A protein and the small-molecule ligand that binds it are described below.
Small molecule (SMILES): CC(=O)N[C@@H]1[C@@H](O)[C@H](O)[C@@H](CO)O[C@H]1O

Binding-site contacts:
Ligand atom C2 contacts residue ASN125 of chain 1.A at 2.8 Å.
Ligand atom O7 contacts residue ASN125 of chain 1.A at 3.4 Å (h-bond).
Ligand atom C3 contacts residue ASN125 of chain 1.A at 3.9 Å.
Ligand atom N2 contacts residue ASN125 of chain 1.A at 3.5 Å (h-bond).
Ligand atom O6 contacts residue ASN113 of chain 1.A at 3.7 Å.
Ligand atom C1 contacts residue ASN125 of chain 1.A at 1.4 Å.
Ligand atom C7 contacts residue ASN125 of chain 1.A at 3.4 Å.
Ligand atom C5 contacts residue ASN125 of chain 1.A at 3.1 Å.
Ligand atom O5 contacts residue ASN113 of chain 1.A at 3.6 Å.
Ligand atom C8 contacts residue ASN125 of chain 1.A at 3.8 Å.
Ligand atom O5 contacts residue ASN125 of chain 1.A at 1.8 Å (h-bond).
Ligand atom C5 contacts residue ASN113 of chain 1.A at 4.2 Å.
Ligand atom C4 contacts residue ASN125 of chain 1.A at 4.0 Å.
Ligand atom C8 contacts residue HIS42 of chain 1.A at 3.7 Å.
Ligand atom O6 contacts residue GLU40 of chain 1.A at 4.4 Å.
Ligand atom C6 contacts residue ASN113 of chain 1.A at 3.9 Å.
Ligand atom C6 contacts residue ASN125 of chain 1.A at 4.1 Å.

Sequence of chain 1.A:
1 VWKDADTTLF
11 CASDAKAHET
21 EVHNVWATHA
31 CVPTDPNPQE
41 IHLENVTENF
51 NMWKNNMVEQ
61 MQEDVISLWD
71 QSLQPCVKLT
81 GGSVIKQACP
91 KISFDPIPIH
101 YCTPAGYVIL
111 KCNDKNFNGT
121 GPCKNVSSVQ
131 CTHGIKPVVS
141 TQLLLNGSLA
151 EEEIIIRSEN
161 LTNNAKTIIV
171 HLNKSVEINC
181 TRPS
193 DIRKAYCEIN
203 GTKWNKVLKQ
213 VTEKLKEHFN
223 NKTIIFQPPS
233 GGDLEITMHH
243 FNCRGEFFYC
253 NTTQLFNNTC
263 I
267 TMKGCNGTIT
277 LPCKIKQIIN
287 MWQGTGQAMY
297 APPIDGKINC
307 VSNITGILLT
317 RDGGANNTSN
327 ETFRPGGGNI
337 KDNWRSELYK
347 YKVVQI